Binding-site contacts:
Ligand atom O contacts residue CYS145 of chain 2.A at 2.6 Å (h-bond).
Ligand atom CBB contacts residue GLU166 of chain 2.A at 3.7 Å.
Ligand atom OAC contacts residue HIS41 of chain 2.A at 3.8 Å.
Ligand atom CAQ contacts residue GLU166 of chain 2.A at 3.6 Å.
Ligand atom CAT contacts residue MET49 of chain 2.A at 3.8 Å (hydrophobic).
Ligand atom CBD contacts residue MET49 of chain 2.A at 3.5 Å (hydrophobic).
Ligand atom CAU contacts residue MET49 of chain 2.A at 3.5 Å (hydrophobic).
Ligand atom CAU contacts residue MET165 of chain 2.A at 3.8 Å (hydrophobic).
Ligand atom CG contacts residue LEU141 of chain 2.A at 3.6 Å (hydrophobic).
Ligand atom OAB contacts residue MET165 of chain 2.A at 3.3 Å.
Ligand atom OAB contacts residue GLU166 of chain 2.A at 2.9 Å (salt-bridge).
Ligand atom CAO contacts residue MET165 of chain 2.A at 3.6 Å (hydrophobic).
Ligand atom OAC contacts residue CYS145 of chain 2.A at 3.9 Å.
Ligand atom O contacts residue SER144 of chain 2.A at 3.4 Å (h-bond).
Ligand atom CB contacts residue LEU141 of chain 2.A at 3.8 Å (hydrophobic).
Ligand atom O contacts residue GLY143 of chain 2.A at 3.1 Å (h-bond).
Ligand atom CG contacts residue ASN142 of chain 2.A at 3.8 Å.
Ligand atom C contacts residue CYS145 of chain 2.A at 1.8 Å (hydrophobic).
Ligand atom CAI contacts residue ARG188 of chain 2.A at 3.5 Å.
Ligand atom CE1 contacts residue GLU166 of chain 2.A at 3.2 Å.
Ligand atom CD1 contacts residue LEU141 of chain 2.A at 3.4 Å (hydrophobic).
Ligand atom CZ contacts residue GLU166 of chain 2.A at 3.5 Å.
Ligand atom CAU contacts residue HIS164 of chain 2.A at 3.8 Å.
Ligand atom CBA contacts residue CYS145 of chain 2.A at 3.6 Å (hydrophobic).
Ligand atom CAF contacts residue GLU166 of chain 2.A at 3.2 Å.
Ligand atom CAN contacts residue GLN189 of chain 2.A at 3.5 Å.
Ligand atom CA contacts residue CYS145 of chain 2.A at 2.7 Å (hydrophobic).
Ligand atom CE1 contacts residue PHE140 of chain 2.A at 3.3 Å (hydrophobic).
Ligand atom CAO contacts residue MET49 of chain 2.A at 3.6 Å (hydrophobic).
Ligand atom CE1 contacts residue LEU141 of chain 2.A at 3.7 Å (hydrophobic).
Ligand atom CB contacts residue CYS145 of chain 2.A at 3.2 Å (hydrophobic).
Ligand atom N contacts residue CYS145 of chain 2.A at 3.0 Å (h-bond).
Ligand atom O contacts residue ASN142 of chain 2.A at 3.7 Å.
Ligand atom CD1 contacts residue SER144 of chain 2.A at 3.8 Å.
Ligand atom CA contacts residue ASN142 of chain 2.A at 3.4 Å.
Ligand atom CD2 contacts residue ASN142 of chain 2.A at 3.6 Å.
Ligand atom CAI contacts residue MET49 of chain 2.A at 3.9 Å (hydrophobic).
Ligand atom CAT contacts residue GLN189 of chain 2.A at 3.8 Å.
Ligand atom CAO contacts residue ASP187 of chain 2.A at 3.8 Å.
Ligand atom CBF contacts residue HIS164 of chain 2.A at 3.8 Å.

Sequence of chain 1.A:
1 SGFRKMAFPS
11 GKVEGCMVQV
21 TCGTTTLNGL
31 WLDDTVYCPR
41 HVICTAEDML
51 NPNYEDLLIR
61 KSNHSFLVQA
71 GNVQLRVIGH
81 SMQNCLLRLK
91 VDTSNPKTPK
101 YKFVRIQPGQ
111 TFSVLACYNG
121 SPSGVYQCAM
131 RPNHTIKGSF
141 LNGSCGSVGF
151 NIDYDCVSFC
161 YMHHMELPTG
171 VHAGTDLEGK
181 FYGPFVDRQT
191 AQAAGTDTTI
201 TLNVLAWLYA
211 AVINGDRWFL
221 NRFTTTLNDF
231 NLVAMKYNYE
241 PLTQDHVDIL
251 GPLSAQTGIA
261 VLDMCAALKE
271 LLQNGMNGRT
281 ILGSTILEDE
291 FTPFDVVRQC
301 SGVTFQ

Sequence of chain 2.A:
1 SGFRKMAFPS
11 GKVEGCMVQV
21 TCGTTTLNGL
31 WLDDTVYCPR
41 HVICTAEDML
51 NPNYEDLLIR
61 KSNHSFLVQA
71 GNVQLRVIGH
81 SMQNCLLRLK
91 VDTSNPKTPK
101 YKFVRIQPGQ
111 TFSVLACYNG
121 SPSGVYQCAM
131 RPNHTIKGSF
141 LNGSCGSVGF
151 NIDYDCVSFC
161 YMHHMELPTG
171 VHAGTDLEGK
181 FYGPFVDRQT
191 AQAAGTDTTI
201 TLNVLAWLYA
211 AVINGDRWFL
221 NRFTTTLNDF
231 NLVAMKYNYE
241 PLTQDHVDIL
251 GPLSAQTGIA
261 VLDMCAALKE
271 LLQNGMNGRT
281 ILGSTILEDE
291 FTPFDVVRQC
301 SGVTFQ

The protein below binds the small molecule below.
Small molecule (SMILES): O=C(/C=C/c1ccccc1)N[C@@H](Cc1ccccc1)C(=O)N[C@H](CO)Cc1ccccc1